Binding-site contacts:
Ligand atom OT1 contacts residue ARG95 of chain 1.B at 3.0 Å (salt-bridge).
Ligand atom CB contacts residue TYR61 of chain 1.B at 3.9 Å (hydrophobic).
Ligand atom OT2 contacts residue LEU89 of chain 1.B at 3.8 Å.
Ligand atom OE1 contacts residue THR142 of chain 1.B at 2.9 Å (h-bond).
Ligand atom CG2 contacts residue TYR61 of chain 1.B at 4.3 Å (hydrophobic).
Ligand atom CG1 contacts residue GLU189 of chain 1.B at 3.7 Å.
Ligand atom OT1 contacts residue GLY140 of chain 1.B at 3.7 Å.
Ligand atom CA contacts residue TYR61 of chain 1.B at 4.3 Å (hydrophobic).
Ligand atom CA contacts residue ALA141 of chain 1.B at 3.9 Å (hydrophobic).
Ligand atom OT2 contacts residue THR90 of chain 1.B at 3.0 Å (h-bond).
Ligand atom OT2 contacts residue ALA141 of chain 1.B at 4.3 Å.
Ligand atom CG2 contacts residue VAL137 of chain 1.B at 3.8 Å (hydrophobic).
Ligand atom OT2 contacts residue PRO88 of chain 1.B at 3.8 Å.
Ligand atom OE2 contacts residue GLU189 of chain 1.B at 3.5 Å.
Ligand atom N contacts residue THR90 of chain 1.B at 2.9 Å (h-bond).
Ligand atom OT1 contacts residue THR90 of chain 1.B at 4.4 Å.
Ligand atom C contacts residue TYR61 of chain 1.B at 3.9 Å (hydrophobic).
Ligand atom CB contacts residue GLU189 of chain 1.B at 4.2 Å.
Ligand atom C contacts residue ARG95 of chain 1.B at 3.6 Å.
Ligand atom CD contacts residue THR142 of chain 1.B at 3.2 Å.
Ligand atom C contacts residue THR90 of chain 1.B at 3.5 Å.
Ligand atom OT1 contacts residue ALA141 of chain 1.B at 2.8 Å (h-bond).
Ligand atom OE1 contacts residue ALA141 of chain 1.B at 3.1 Å (h-bond).
Ligand atom OT1 contacts residue TYR61 of chain 1.B at 4.0 Å.
Ligand atom CD contacts residue ALA141 of chain 1.B at 4.2 Å (hydrophobic).
Ligand atom N contacts residue TYR61 of chain 1.B at 4.0 Å.
Ligand atom N contacts residue GLU189 of chain 1.B at 2.7 Å (salt-bridge).
Ligand atom OE2 contacts residue THR142 of chain 1.B at 2.5 Å (h-bond).
Ligand atom CA contacts residue GLU189 of chain 1.B at 3.5 Å.
Ligand atom OT2 contacts residue ARG95 of chain 1.B at 2.8 Å (salt-bridge).
Ligand atom CB contacts residue ALA141 of chain 1.B at 4.3 Å (hydrophobic).
Ligand atom OE1 contacts residue GLY140 of chain 1.B at 3.5 Å.
Ligand atom N contacts residue TYR215 of chain 1.B at 3.8 Å.
Ligand atom CD contacts residue GLU189 of chain 1.B at 3.9 Å.
Ligand atom CA contacts residue PRO88 of chain 1.B at 4.2 Å (hydrophobic).
Ligand atom OT2 contacts residue TYR61 of chain 1.B at 3.5 Å.
Ligand atom C contacts residue ALA141 of chain 1.B at 3.6 Å (hydrophobic).
Ligand atom N contacts residue PRO88 of chain 1.B at 3.0 Å (h-bond).
Ligand atom CA contacts residue THR90 of chain 1.B at 3.4 Å.
Ligand atom CG2 contacts residue ASN172 of chain 1.B at 3.8 Å.

Sequence of chain 1.B:
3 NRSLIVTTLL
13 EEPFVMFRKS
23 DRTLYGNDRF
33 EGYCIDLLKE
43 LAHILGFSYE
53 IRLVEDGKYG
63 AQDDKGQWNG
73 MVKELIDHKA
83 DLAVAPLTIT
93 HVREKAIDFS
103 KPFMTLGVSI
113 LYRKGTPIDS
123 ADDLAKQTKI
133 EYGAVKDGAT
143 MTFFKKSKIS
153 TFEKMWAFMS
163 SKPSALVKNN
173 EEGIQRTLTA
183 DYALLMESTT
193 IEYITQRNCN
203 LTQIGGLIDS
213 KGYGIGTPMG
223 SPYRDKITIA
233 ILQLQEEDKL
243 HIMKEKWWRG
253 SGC

The small molecule below binds the protein below.
Small molecule (SMILES): C[C@H](C[C@H](N)C(=O)[O-])C(=O)O